A protein and the small-molecule ligand that binds it are described below.
Small molecule (SMILES): Cc1onc(O)c1C[C@H](N)C(=O)O

Sequence of chain 1.A:
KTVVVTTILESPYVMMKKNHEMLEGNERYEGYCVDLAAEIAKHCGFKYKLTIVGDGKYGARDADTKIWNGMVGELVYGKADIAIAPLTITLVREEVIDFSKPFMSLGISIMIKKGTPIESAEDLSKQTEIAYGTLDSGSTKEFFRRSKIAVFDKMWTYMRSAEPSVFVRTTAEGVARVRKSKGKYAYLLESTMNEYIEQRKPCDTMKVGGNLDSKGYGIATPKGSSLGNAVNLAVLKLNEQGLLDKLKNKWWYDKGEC

Binding-site contacts:
Ligand atom CA contacts residue THR91 of chain 1.A at 3.4 Å.
Ligand atom CB contacts residue GLU193 of chain 1.A at 4.0 Å.
Ligand atom NE1 contacts residue LEU192 of chain 1.A at 3.7 Å.
Ligand atom OE1 contacts residue THR143 of chain 1.A at 2.9 Å (h-bond).
Ligand atom CD1 contacts residue GLU193 of chain 1.A at 3.8 Å.
Ligand atom CD2 contacts residue GLU193 of chain 1.A at 3.2 Å.
Ligand atom OT2 contacts residue PRO89 of chain 1.A at 3.8 Å.
Ligand atom C contacts residue SER142 of chain 1.A at 3.2 Å.
Ligand atom C contacts residue THR91 of chain 1.A at 3.8 Å.
Ligand atom OT2 contacts residue SER142 of chain 1.A at 3.8 Å.
Ligand atom CG contacts residue GLU193 of chain 1.A at 3.4 Å.
Ligand atom CE2 contacts residue PRO89 of chain 1.A at 4.0 Å (hydrophobic).
Ligand atom OT1 contacts residue TYR61 of chain 1.A at 3.5 Å.
Ligand atom OT1 contacts residue GLY141 of chain 1.A at 3.1 Å.
Ligand atom CD1 contacts residue THR143 of chain 1.A at 3.8 Å.
Ligand atom CE2 contacts residue GLU193 of chain 1.A at 3.5 Å.
Ligand atom C contacts residue ARG96 of chain 1.A at 3.5 Å.
Ligand atom NE1 contacts residue GLU193 of chain 1.A at 3.2 Å (salt-bridge).
Ligand atom OT2 contacts residue ARG96 of chain 1.A at 2.7 Å (salt-bridge).
Ligand atom CA contacts residue SER142 of chain 1.A at 3.4 Å.
Ligand atom N contacts residue GLU193 of chain 1.A at 2.7 Å (salt-bridge).
Ligand atom OE1 contacts residue LEU138 of chain 1.A at 4.0 Å.
Ligand atom CA contacts residue GLU193 of chain 1.A at 3.5 Å.
Ligand atom N contacts residue TYR220 of chain 1.A at 3.7 Å.
Ligand atom OT2 contacts residue THR91 of chain 1.A at 3.0 Å (h-bond).
Ligand atom CE2 contacts residue MET196 of chain 1.A at 3.9 Å (hydrophobic).
Ligand atom CB contacts residue LEU138 of chain 1.A at 3.8 Å (hydrophobic).
Ligand atom CB contacts residue TYR61 of chain 1.A at 3.8 Å (hydrophobic).
Ligand atom CE2 contacts residue TYR61 of chain 1.A at 3.4 Å (hydrophobic).
Ligand atom C contacts residue TYR61 of chain 1.A at 3.7 Å (hydrophobic).
Ligand atom CE2 contacts residue TYR220 of chain 1.A at 3.8 Å (hydrophobic).
Ligand atom OT2 contacts residue TYR61 of chain 1.A at 3.6 Å.
Ligand atom OE2 contacts residue MET196 of chain 1.A at 3.6 Å.
Ligand atom N contacts residue PRO89 of chain 1.A at 2.9 Å (h-bond).
Ligand atom OT1 contacts residue SER142 of chain 1.A at 2.9 Å (h-bond).
Ligand atom OT2 contacts residue LEU90 of chain 1.A at 3.7 Å.
Ligand atom N contacts residue THR91 of chain 1.A at 2.8 Å (h-bond).
Ligand atom OE2 contacts residue GLU193 of chain 1.A at 3.5 Å (salt-bridge).
Ligand atom CG contacts residue LEU138 of chain 1.A at 4.0 Å (hydrophobic).
Ligand atom OT1 contacts residue ARG96 of chain 1.A at 2.9 Å (salt-bridge).